Sequence of chain 1.B:
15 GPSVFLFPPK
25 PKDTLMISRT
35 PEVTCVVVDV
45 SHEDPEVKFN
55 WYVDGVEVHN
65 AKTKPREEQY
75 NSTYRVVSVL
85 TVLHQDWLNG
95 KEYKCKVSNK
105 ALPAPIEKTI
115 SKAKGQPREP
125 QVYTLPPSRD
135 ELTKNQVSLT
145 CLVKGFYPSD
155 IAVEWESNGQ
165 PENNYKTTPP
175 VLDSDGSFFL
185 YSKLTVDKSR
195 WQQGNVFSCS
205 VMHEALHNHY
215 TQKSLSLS

This protein binds this small molecule.
Small molecule (SMILES): CC(=O)N[C@H]1[C@H](O[C@H]2[C@H](O)[C@@H](NC(C)=O)CO[C@@H]2CO)O[C@H](CO)[C@@H](O[C@@H]2O[C@H](CO[C@H]3O[C@H](CO)[C@@H](O)[C@H](O)[C@@H]3O[C@@H]3O[C@H](CO)[C@@H](O[C@@H]4O[C@H](CO)[C@H](O)[C@H](O)[C@H]4O)[C@H](O)[C@H]3NC(C)=O)[C@@H](O)[C@H](O[C@H]3O[C@H](CO)[C@@H](O)[C@H](O)[C@@H]3O)[C@@H]2O)[C@@H]1O

Sequence of chain 1.A:
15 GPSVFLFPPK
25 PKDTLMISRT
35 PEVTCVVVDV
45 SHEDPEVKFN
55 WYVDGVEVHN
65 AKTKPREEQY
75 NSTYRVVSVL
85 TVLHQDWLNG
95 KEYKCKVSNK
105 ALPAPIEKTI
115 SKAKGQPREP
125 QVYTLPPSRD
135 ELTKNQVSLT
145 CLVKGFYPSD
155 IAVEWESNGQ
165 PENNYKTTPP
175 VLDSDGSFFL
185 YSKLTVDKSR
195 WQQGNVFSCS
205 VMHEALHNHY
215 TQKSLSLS

Binding-site contacts:
Ligand atom C2 contacts residue PRO22 of chain 1.A at 3.5 Å (hydrophobic).
Ligand atom O6 contacts residue PHE21 of chain 1.A at 3.7 Å.
Ligand atom O5 contacts residue LYS24 of chain 1.A at 3.2 Å (salt-bridge).
Ligand atom O6 contacts residue ARG79 of chain 1.A at 3.7 Å.
Ligand atom C7 contacts residue ARG79 of chain 1.A at 3.7 Å.
Ligand atom N2 contacts residue ASN75 of chain 1.A at 3.1 Å (h-bond).
Ligand atom N2 contacts residue ASP43 of chain 1.A at 2.6 Å (salt-bridge).
Ligand atom O2 contacts residue GLU36 of chain 1.A at 3.7 Å.
Ligand atom C8 contacts residue ASP43 of chain 1.A at 3.5 Å.
Ligand atom C2 contacts residue PHE19 of chain 1.A at 3.5 Å (hydrophobic).
Ligand atom O3 contacts residue ARG79 of chain 1.A at 3.4 Å (salt-bridge).
Ligand atom O6 contacts residue MAN7 of chain 1.F at 3.3 Å (h-bond).
Ligand atom C2 contacts residue ASN75 of chain 1.A at 2.5 Å.
Ligand atom C1 contacts residue LYS24 of chain 1.A at 3.5 Å.
Ligand atom C6 contacts residue PHE19 of chain 1.A at 3.6 Å (hydrophobic).
Ligand atom C6 contacts residue PHE21 of chain 1.A at 3.5 Å (hydrophobic).
Ligand atom O3 contacts residue PRO23 of chain 1.A at 3.6 Å.
Ligand atom C3 contacts residue THR38 of chain 1.A at 3.6 Å.
Ligand atom C2 contacts residue THR38 of chain 1.A at 3.5 Å.
Ligand atom C1 contacts residue ASN75 of chain 1.A at 1.4 Å.
Ligand atom C7 contacts residue ASP43 of chain 1.A at 3.5 Å.
Ligand atom C8 contacts residue ARG79 of chain 1.A at 3.6 Å.
Ligand atom C2 contacts residue LYS24 of chain 1.A at 3.4 Å.
Ligand atom O4 contacts residue LYS24 of chain 1.A at 3.4 Å (salt-bridge).
Ligand atom C6 contacts residue MAN7 of chain 1.F at 3.4 Å.
Ligand atom C2 contacts residue ASP43 of chain 1.A at 3.6 Å.
Ligand atom O3 contacts residue LYS24 of chain 1.A at 3.0 Å (salt-bridge).
Ligand atom C6 contacts residue THR38 of chain 1.A at 3.7 Å.
Ligand atom O2 contacts residue NAG2 of chain 1.F at 3.1 Å (h-bond).
Ligand atom O5 contacts residue ASN75 of chain 1.A at 2.3 Å (h-bond).
Ligand atom C5 contacts residue ASN75 of chain 1.A at 3.7 Å.
Ligand atom O3 contacts residue GLU36 of chain 1.A at 2.8 Å (salt-bridge).
Ligand atom C2 contacts residue NAG2 of chain 1.F at 3.2 Å.
Ligand atom O4 contacts residue LYS24 of chain 1.A at 2.9 Å (salt-bridge).
Ligand atom O7 contacts residue VAL42 of chain 1.A at 3.5 Å.
Ligand atom C3 contacts residue ASP43 of chain 1.A at 3.6 Å.
Ligand atom C5 contacts residue PHE21 of chain 1.A at 3.7 Å (hydrophobic).
Ligand atom O2 contacts residue THR38 of chain 1.A at 2.7 Å (h-bond).
Ligand atom O7 contacts residue ARG79 of chain 1.A at 3.0 Å (salt-bridge).
Ligand atom O2 contacts residue PRO22 of chain 1.A at 3.0 Å (h-bond).